Binding-site contacts:
Ligand atom C01 contacts residue TRP40 of chain 1.A at 3.6 Å (hydrophobic).
Ligand atom N12 contacts residue ILE105 of chain 1.A at 3.7 Å.
Ligand atom C20 contacts residue TYR98 of chain 1.A at 3.6 Å (hydrophobic).
Ligand atom N24 contacts residue ILE105 of chain 1.A at 3.9 Å.
Ligand atom C26 contacts residue PHE42 of chain 1.A at 3.7 Å (hydrophobic).
Ligand atom C28 contacts residue TRP40 of chain 1.A at 3.9 Å (hydrophobic).
Ligand atom C28 contacts residue LEU51 of chain 1.A at 3.7 Å (hydrophobic).
Ligand atom N24 contacts residue CYS95 of chain 1.A at 3.9 Å.
Ligand atom C09 contacts residue LEU51 of chain 1.A at 3.7 Å (hydrophobic).
Ligand atom O08 contacts residue ASP47 of chain 1.A at 3.8 Å.
Ligand atom O18 contacts residue ASN99 of chain 1.A at 3.1 Å (h-bond).
Ligand atom C02 contacts residue TRP40 of chain 1.A at 3.6 Å (hydrophobic).
Ligand atom O07 contacts residue ASP47 of chain 1.A at 2.9 Å (salt-bridge).
Ligand atom N24 contacts residue ASN99 of chain 1.A at 3.5 Å (h-bond).
Ligand atom O07 contacts residue LEU51 of chain 1.A at 3.6 Å.
Ligand atom N13 contacts residue ILE105 of chain 1.A at 3.6 Å.
Ligand atom C25 contacts residue VAL46 of chain 1.A at 3.8 Å (hydrophobic).
Ligand atom C06 contacts residue GLN44 of chain 1.A at 3.5 Å.
Ligand atom O07 contacts residue VAL46 of chain 1.A at 3.6 Å.
Ligand atom C17 contacts residue LEU53 of chain 1.A at 4.0 Å (hydrophobic).
Ligand atom C06 contacts residue PRO41 of chain 1.A at 3.2 Å (hydrophobic).
Ligand atom N16 contacts residue ASN99 of chain 1.A at 2.9 Å (h-bond).
Ligand atom O08 contacts residue GLN44 of chain 1.A at 3.3 Å.
Ligand atom N23 contacts residue ILE105 of chain 1.A at 3.8 Å.
Ligand atom O18 contacts residue TYR98 of chain 1.A at 3.6 Å.
Ligand atom C02 contacts residue LEU51 of chain 1.A at 3.7 Å (hydrophobic).
Ligand atom C15 contacts residue ASN99 of chain 1.A at 3.9 Å.
Ligand atom C20 contacts residue LEU53 of chain 1.A at 3.8 Å (hydrophobic).
Ligand atom O08 contacts residue LYS50 of chain 1.A at 3.1 Å (salt-bridge).
Ligand atom C26 contacts residue PRO41 of chain 1.A at 3.7 Å (hydrophobic).
Ligand atom O21 contacts residue LEU53 of chain 1.A at 3.8 Å.
Ligand atom C10 contacts residue LEU51 of chain 1.A at 3.7 Å (hydrophobic).
Ligand atom C26 contacts residue VAL46 of chain 1.A at 3.6 Å (hydrophobic).
Ligand atom C17 contacts residue ASN99 of chain 1.A at 3.6 Å.
Ligand atom C14 contacts residue ILE105 of chain 1.A at 3.6 Å (hydrophobic).
Ligand atom C06 contacts residue PRO45 of chain 1.A at 3.6 Å (hydrophobic).
Ligand atom O07 contacts residue PRO45 of chain 1.A at 3.9 Å.
Ligand atom C25 contacts residue ILE105 of chain 1.A at 3.8 Å (hydrophobic).
Ligand atom N23 contacts residue ASN99 of chain 1.A at 2.9 Å (h-bond).
Ligand atom O08 contacts residue PRO45 of chain 1.A at 3.9 Å.

Sequence of chain 1.A:
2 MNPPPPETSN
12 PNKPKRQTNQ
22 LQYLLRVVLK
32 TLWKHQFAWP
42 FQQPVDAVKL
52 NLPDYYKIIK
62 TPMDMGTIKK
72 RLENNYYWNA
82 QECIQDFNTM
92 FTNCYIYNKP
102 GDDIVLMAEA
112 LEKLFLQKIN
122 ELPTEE

A protein and the small-molecule ligand that binds it are described below.
Small molecule (SMILES): CCOC(=O)Nc1cc(-c2ccc(C)c(NS(C)(=O)=O)c2)nn2c(C)nnc12